This protein binds this small molecule.
Small molecule (SMILES): C[C@H](N)C(=O)N[C@@H](CC(N)=O)C(=O)N1CCC[C@H]1C(=O)N[C@@H](CC(N)=O)C(=O)N[C@@H](C)C(=O)N[C@@H](CC(N)=O)C(=O)N1CCC[C@H]1C(=O)N[C@H](C=O)CC(N)=O

Sequence of chain 1.D:
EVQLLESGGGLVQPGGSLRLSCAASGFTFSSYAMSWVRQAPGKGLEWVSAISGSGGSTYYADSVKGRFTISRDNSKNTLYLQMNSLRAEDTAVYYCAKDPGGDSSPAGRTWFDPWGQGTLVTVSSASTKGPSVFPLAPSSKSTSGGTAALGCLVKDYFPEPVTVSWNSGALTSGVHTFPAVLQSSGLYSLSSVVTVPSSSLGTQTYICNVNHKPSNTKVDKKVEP

Sequence of chain 1.C:
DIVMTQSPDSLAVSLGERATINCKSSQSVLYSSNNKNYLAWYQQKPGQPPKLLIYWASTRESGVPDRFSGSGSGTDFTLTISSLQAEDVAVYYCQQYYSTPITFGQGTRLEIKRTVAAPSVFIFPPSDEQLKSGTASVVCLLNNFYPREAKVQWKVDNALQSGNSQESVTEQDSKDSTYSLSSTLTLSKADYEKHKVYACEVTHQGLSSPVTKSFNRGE

Binding-site contacts:
Ligand atom OD1 contacts residue TRP56 of chain 1.C at 3.9 Å.
Ligand atom CD contacts residue TYR98 of chain 1.C at 3.5 Å (hydrophobic).
Ligand atom OD1 contacts residue TYR38 of chain 1.C at 3.4 Å.
Ligand atom CD contacts residue TYR38 of chain 1.C at 3.9 Å (hydrophobic).
Ligand atom ND2 contacts residue THR110 of chain 1.D at 3.8 Å.
Ligand atom O contacts residue ARG109 of chain 1.D at 3.6 Å.
Ligand atom CB contacts residue GLY101 of chain 1.D at 4.0 Å.
Ligand atom OD1 contacts residue TYR97 of chain 1.C at 4.0 Å.
Ligand atom O contacts residue ARG109 of chain 1.D at 3.0 Å (salt-bridge).
Ligand atom OD1 contacts residue ARG109 of chain 1.D at 2.8 Å (salt-bridge).
Ligand atom CB contacts residue ARG109 of chain 1.D at 3.8 Å.
Ligand atom CB contacts residue SER105 of chain 1.D at 3.4 Å.
Ligand atom CA contacts residue ARG109 of chain 1.D at 3.4 Å.
Ligand atom CG contacts residue TYR98 of chain 1.C at 3.5 Å (hydrophobic).
Ligand atom O contacts residue TYR38 of chain 1.C at 2.7 Å (h-bond).
Ligand atom ND2 contacts residue PRO106 of chain 1.D at 3.8 Å.
Ligand atom CB contacts residue TYR98 of chain 1.C at 3.5 Å (hydrophobic).
Ligand atom CG contacts residue ARG109 of chain 1.D at 3.7 Å.
Ligand atom N contacts residue TYR38 of chain 1.C at 3.9 Å.
Ligand atom CG contacts residue TRP111 of chain 1.D at 4.0 Å (hydrophobic).
Ligand atom C contacts residue ARG109 of chain 1.D at 3.5 Å.
Ligand atom CB contacts residue SER104 of chain 1.D at 3.8 Å.
Ligand atom O contacts residue TYR31 of chain 1.C at 3.9 Å.
Ligand atom CG contacts residue GLY101 of chain 1.D at 3.8 Å.
Ligand atom CB contacts residue TYR31 of chain 1.C at 3.8 Å (hydrophobic).
Ligand atom O contacts residue TYR31 of chain 1.C at 4.0 Å.
Ligand atom CG contacts residue SER105 of chain 1.D at 3.5 Å.
Ligand atom C contacts residue ARG109 of chain 1.D at 3.9 Å.
Ligand atom CG contacts residue SER104 of chain 1.D at 3.8 Å.
Ligand atom CA contacts residue TRP56 of chain 1.C at 3.8 Å (hydrophobic).
Ligand atom O contacts residue TRP56 of chain 1.C at 3.8 Å.
Ligand atom ND2 contacts residue SER104 of chain 1.D at 3.0 Å (h-bond).
Ligand atom ND2 contacts residue ASP103 of chain 1.D at 3.9 Å.
Ligand atom ND2 contacts residue ARG109 of chain 1.D at 3.0 Å (salt-bridge).
Ligand atom CG contacts residue TYR38 of chain 1.C at 3.7 Å (hydrophobic).
Ligand atom C contacts residue TYR38 of chain 1.C at 3.6 Å (hydrophobic).
Ligand atom ND2 contacts residue SER105 of chain 1.D at 3.7 Å.
Ligand atom CA contacts residue TYR31 of chain 1.C at 3.9 Å (hydrophobic).
Ligand atom N contacts residue ARG109 of chain 1.D at 3.4 Å (salt-bridge).
Ligand atom CD contacts residue ARG109 of chain 1.D at 3.8 Å.